Sequence of chain 19.C:
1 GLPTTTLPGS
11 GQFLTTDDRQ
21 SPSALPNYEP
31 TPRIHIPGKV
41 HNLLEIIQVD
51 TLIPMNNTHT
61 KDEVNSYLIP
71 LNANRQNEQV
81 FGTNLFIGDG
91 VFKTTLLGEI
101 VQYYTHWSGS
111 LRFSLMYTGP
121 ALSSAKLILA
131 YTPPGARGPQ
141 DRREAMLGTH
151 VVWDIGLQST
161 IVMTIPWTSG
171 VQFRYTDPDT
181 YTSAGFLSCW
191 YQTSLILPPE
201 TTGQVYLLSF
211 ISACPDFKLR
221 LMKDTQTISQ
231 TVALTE

Binding-site contacts:
Ligand atom C5 contacts residue MET224 of chain 19.A at 4.0 Å (hydrophobic).
Ligand atom C5A contacts residue CYS199 of chain 19.A at 3.9 Å (hydrophobic).
Ligand atom C31 contacts residue PRO174 of chain 19.A at 3.4 Å (hydrophobic).
Ligand atom N2 contacts residue ALA24 of chain 19.C at 3.3 Å.
Ligand atom C5 contacts residue TYR152 of chain 19.A at 3.8 Å (hydrophobic).
Ligand atom O1 contacts residue ALA24 of chain 19.C at 3.6 Å.
Ligand atom O1 contacts residue TYR152 of chain 19.A at 4.0 Å.
Ligand atom C5B contacts residue LEU106 of chain 19.A at 4.0 Å (hydrophobic).
Ligand atom C31 contacts residue VAL176 of chain 19.A at 3.3 Å (hydrophobic).
Ligand atom C7C contacts residue TYR128 of chain 19.A at 3.7 Å (hydrophobic).
Ligand atom C2B contacts residue MET221 of chain 19.A at 3.6 Å (hydrophobic).
Ligand atom C31 contacts residue SER175 of chain 19.A at 3.6 Å.
Ligand atom O1B contacts residue MET221 of chain 19.A at 3.7 Å.
Ligand atom C3 contacts residue PRO174 of chain 19.A at 3.8 Å (hydrophobic).
Ligand atom O1 contacts residue PHE186 of chain 19.A at 3.7 Å.
Ligand atom C3C contacts residue VAL188 of chain 19.A at 3.2 Å (hydrophobic).
Ligand atom C3 contacts residue PHE186 of chain 19.A at 3.8 Å (hydrophobic).
Ligand atom C6B contacts residue TYR197 of chain 19.A at 3.5 Å (hydrophobic).
Ligand atom O1 contacts residue VAL188 of chain 19.A at 3.8 Å.
Ligand atom C4 contacts residue MET224 of chain 19.A at 4.0 Å (hydrophobic).
Ligand atom C2C contacts residue VAL188 of chain 19.A at 3.4 Å (hydrophobic).
Ligand atom C5 contacts residue PHE186 of chain 19.A at 3.7 Å (hydrophobic).
Ligand atom N2 contacts residue PHE186 of chain 19.A at 3.9 Å.
Ligand atom C6C contacts residue VAL191 of chain 19.A at 3.5 Å (hydrophobic).
Ligand atom C31 contacts residue ALA150 of chain 19.A at 3.8 Å (hydrophobic).
Ligand atom C2C contacts residue TYR152 of chain 19.A at 4.0 Å (hydrophobic).
Ligand atom C1B contacts residue MET221 of chain 19.A at 3.7 Å (hydrophobic).
Ligand atom C5C contacts residue ILE104 of chain 19.A at 4.0 Å (hydrophobic).
Ligand atom C5C contacts residue TYR128 of chain 19.A at 3.6 Å (hydrophobic).
Ligand atom N3A contacts residue ASN219 of chain 19.A at 3.8 Å.
Ligand atom N2 contacts residue PRO174 of chain 19.A at 3.9 Å.
Ligand atom CM2 contacts residue LEU116 of chain 19.A at 3.6 Å (hydrophobic).
Ligand atom C4A contacts residue ASN219 of chain 19.A at 3.9 Å.
Ligand atom C4 contacts residue TYR152 of chain 19.A at 3.9 Å (hydrophobic).
Ligand atom C1C contacts residue MET224 of chain 19.A at 3.4 Å (hydrophobic).
Ligand atom C4A contacts residue ASN198 of chain 19.A at 4.0 Å.
Ligand atom C4A contacts residue ILE215 of chain 19.A at 3.9 Å (hydrophobic).
Ligand atom C4C contacts residue VAL188 of chain 19.A at 3.9 Å (hydrophobic).
Ligand atom C5B contacts residue TYR197 of chain 19.A at 3.7 Å (hydrophobic).
Ligand atom C4 contacts residue PHE186 of chain 19.A at 3.5 Å (hydrophobic).

The protein below binds the small molecule below.
Small molecule (SMILES): CC[C@H]1COC(c2ccc(OCCCCCCCc3cc(C)no3)cc2)=N1

Sequence of chain 19.A:
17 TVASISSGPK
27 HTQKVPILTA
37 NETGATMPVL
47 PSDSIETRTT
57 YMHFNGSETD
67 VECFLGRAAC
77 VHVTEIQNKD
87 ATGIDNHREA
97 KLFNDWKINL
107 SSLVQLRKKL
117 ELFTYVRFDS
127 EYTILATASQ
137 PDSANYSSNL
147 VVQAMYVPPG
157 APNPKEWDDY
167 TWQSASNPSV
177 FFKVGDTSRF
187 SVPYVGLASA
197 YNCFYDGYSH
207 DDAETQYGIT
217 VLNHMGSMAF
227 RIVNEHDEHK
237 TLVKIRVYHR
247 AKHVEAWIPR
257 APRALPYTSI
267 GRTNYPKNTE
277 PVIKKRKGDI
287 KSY